A small-molecule ligand and the protein it binds are described below.
Small molecule (SMILES): CC(=O)N[C@@H]1[C@@H](O)[C@H](O)[C@@H](CO)O[C@H]1O

Sequence of chain 1.C:
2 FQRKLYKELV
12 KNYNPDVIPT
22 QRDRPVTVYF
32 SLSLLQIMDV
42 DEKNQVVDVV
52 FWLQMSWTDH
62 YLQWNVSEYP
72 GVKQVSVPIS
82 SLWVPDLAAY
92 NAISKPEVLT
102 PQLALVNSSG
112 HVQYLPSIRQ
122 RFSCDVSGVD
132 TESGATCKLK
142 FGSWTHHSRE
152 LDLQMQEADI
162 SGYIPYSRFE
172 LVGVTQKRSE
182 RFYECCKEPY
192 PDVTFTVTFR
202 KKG

Binding-site contacts:
Ligand atom C1 contacts residue HIS112 of chain 1.C at 4.1 Å.
Ligand atom C6 contacts residue HIS112 of chain 1.C at 3.5 Å.
Ligand atom C4 contacts residue ASN108 of chain 1.C at 4.3 Å.
Ligand atom C1 contacts residue ASN108 of chain 1.C at 1.5 Å.
Ligand atom O5 contacts residue HIS112 of chain 1.C at 3.3 Å.
Ligand atom C7 contacts residue SER110 of chain 1.C at 3.9 Å.
Ligand atom O7 contacts residue SER109 of chain 1.C at 4.0 Å.
Ligand atom C2 contacts residue SER110 of chain 1.C at 4.4 Å.
Ligand atom C8 contacts residue SER109 of chain 1.C at 2.9 Å.
Ligand atom C2 contacts residue ASN108 of chain 1.C at 2.5 Å.
Ligand atom O5 contacts residue ASN108 of chain 1.C at 2.5 Å (h-bond).
Ligand atom O7 contacts residue SER110 of chain 1.C at 3.0 Å (h-bond).
Ligand atom O5 contacts residue SER110 of chain 1.C at 3.9 Å.
Ligand atom C7 contacts residue SER109 of chain 1.C at 4.0 Å.
Ligand atom C5 contacts residue ASN108 of chain 1.C at 3.7 Å.
Ligand atom C8 contacts residue ASN108 of chain 1.C at 3.4 Å.
Ligand atom N2 contacts residue ASN108 of chain 1.C at 2.9 Å (h-bond).
Ligand atom O7 contacts residue ASN108 of chain 1.C at 2.7 Å (h-bond).
Ligand atom C5 contacts residue HIS112 of chain 1.C at 4.1 Å.
Ligand atom C3 contacts residue ASN108 of chain 1.C at 3.8 Å.
Ligand atom C7 contacts residue ASN108 of chain 1.C at 2.6 Å.
Ligand atom C1 contacts residue SER110 of chain 1.C at 3.2 Å.